Sequence of chain 1.G:
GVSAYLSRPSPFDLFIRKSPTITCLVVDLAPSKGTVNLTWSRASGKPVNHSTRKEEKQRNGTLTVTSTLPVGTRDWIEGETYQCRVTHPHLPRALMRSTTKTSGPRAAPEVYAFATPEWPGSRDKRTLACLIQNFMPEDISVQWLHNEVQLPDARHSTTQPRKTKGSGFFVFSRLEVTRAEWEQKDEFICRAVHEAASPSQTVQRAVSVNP

Binding-site contacts:
Ligand atom C1 contacts residue TYR14 of chain 1.G at 3.9 Å (hydrophobic).
Ligand atom O5 contacts residue ASN69 of chain 1.G at 2.2 Å (h-bond).
Ligand atom O6 contacts residue TYR110 of chain 2.B at 2.7 Å (h-bond).
Ligand atom C6 contacts residue TYR110 of chain 2.B at 3.7 Å (hydrophobic).
Ligand atom C3 contacts residue TYR14 of chain 1.G at 3.4 Å (hydrophobic).
Ligand atom O3 contacts residue TYR14 of chain 1.G at 3.7 Å.
Ligand atom C7 contacts residue ASN69 of chain 1.G at 3.5 Å.
Ligand atom C6 contacts residue BMA6 of chain 2.L at 3.2 Å.
Ligand atom O6 contacts residue TYR14 of chain 1.G at 3.2 Å (h-bond).
Ligand atom C5 contacts residue GLU1 of chain 2.B at 3.1 Å.
Ligand atom C8 contacts residue LEU38 of chain 1.G at 3.9 Å (hydrophobic).
Ligand atom O5 contacts residue MET100 of chain 2.B at 3.8 Å.
Ligand atom O7 contacts residue ASN69 of chain 1.G at 4.0 Å.
Ligand atom C2 contacts residue ASN69 of chain 1.G at 2.5 Å.
Ligand atom C7 contacts residue TYR32 of chain 2.B at 3.3 Å (hydrophobic).
Ligand atom O7 contacts residue TYR32 of chain 2.B at 2.4 Å (h-bond).
Ligand atom C1 contacts residue ASN69 of chain 1.G at 1.4 Å.
Ligand atom O6 contacts residue BMA6 of chain 2.L at 2.9 Å (h-bond).
Ligand atom O7 contacts residue MET100 of chain 2.B at 3.8 Å.
Ligand atom O4 contacts residue TYR14 of chain 1.G at 4.0 Å.
Ligand atom C3 contacts residue THR71 of chain 1.G at 3.9 Å.
Ligand atom C2 contacts residue THR71 of chain 1.G at 3.8 Å.
Ligand atom N2 contacts residue ASN69 of chain 1.G at 2.8 Å (h-bond).
Ligand atom C6 contacts residue TYR14 of chain 1.G at 4.0 Å (hydrophobic).
Ligand atom O5 contacts residue VAL36 of chain 1.G at 3.8 Å.
Ligand atom C4 contacts residue GLU1 of chain 2.B at 3.9 Å.
Ligand atom O7 contacts residue THR73 of chain 1.G at 3.2 Å.
Ligand atom C6 contacts residue GLN67 of chain 1.G at 3.7 Å.
Ligand atom C5 contacts residue ASN69 of chain 1.G at 3.4 Å.
Ligand atom C1 contacts residue THR71 of chain 1.G at 3.4 Å.
Ligand atom C2 contacts residue GLU1 of chain 2.B at 3.6 Å.
Ligand atom C6 contacts residue GLU1 of chain 2.B at 3.8 Å.
Ligand atom O6 contacts residue VAL36 of chain 1.G at 3.9 Å.
Ligand atom C3 contacts residue ASN69 of chain 1.G at 3.8 Å.
Ligand atom C3 contacts residue GLU1 of chain 2.B at 3.9 Å.
Ligand atom O5 contacts residue GLU1 of chain 2.B at 3.7 Å.
Ligand atom N2 contacts residue THR71 of chain 1.G at 3.3 Å (h-bond).
Ligand atom C6 contacts residue LEU34 of chain 1.G at 3.6 Å (hydrophobic).
Ligand atom O3 contacts residue LEU34 of chain 1.G at 3.6 Å.
Ligand atom C8 contacts residue TYR32 of chain 2.B at 3.4 Å (hydrophobic).

The protein below binds the small molecule below.
Small molecule (SMILES): CC(=O)N[C@H]1[C@H](O[C@H]2[C@H](O)[C@@H](NC(C)=O)CO[C@@H]2CO)O[C@H](CO)[C@@H](O[C@@H]2O[C@H](CO[C@H]3O[C@H](CO)[C@@H](O)[C@H](O[C@H]4O[C@H](CO)[C@@H](O)[C@H](O)[C@@H]4O)[C@@H]3O)[C@@H](O)[C@H](O[C@@H]3O[C@H](CO)[C@@H](O)[C@H](O)[C@@H]3O)[C@@H]2O)[C@@H]1O

Sequence of chain 2.B:
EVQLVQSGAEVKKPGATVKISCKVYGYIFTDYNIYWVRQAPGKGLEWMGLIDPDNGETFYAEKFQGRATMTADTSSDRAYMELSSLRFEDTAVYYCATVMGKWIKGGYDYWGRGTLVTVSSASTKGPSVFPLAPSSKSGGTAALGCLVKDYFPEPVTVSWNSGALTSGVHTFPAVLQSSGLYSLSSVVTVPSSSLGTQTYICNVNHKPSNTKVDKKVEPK